Sequence of chain 2.B:
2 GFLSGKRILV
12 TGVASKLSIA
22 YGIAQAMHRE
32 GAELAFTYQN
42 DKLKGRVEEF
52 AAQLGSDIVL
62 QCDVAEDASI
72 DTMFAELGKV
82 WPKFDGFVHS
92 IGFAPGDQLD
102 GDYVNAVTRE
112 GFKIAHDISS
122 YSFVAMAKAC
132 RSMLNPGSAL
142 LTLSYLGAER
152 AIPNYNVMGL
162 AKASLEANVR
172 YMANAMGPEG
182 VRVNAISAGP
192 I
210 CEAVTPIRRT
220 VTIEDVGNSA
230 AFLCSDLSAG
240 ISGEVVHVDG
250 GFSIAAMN

The protein below binds the small molecule below.
Small molecule (SMILES): CCCCCCc1cc(=O)c(Oc2ccccc2C)cn1C

Binding-site contacts:
Ligand atom O17 contacts residue NAI1 of chain 2.F at 2.6 Å (h-bond).
Ligand atom O17 contacts residue TYR156 of chain 2.B at 2.7 Å (h-bond).
Ligand atom C21 contacts residue NAI1 of chain 2.F at 3.2 Å.
Ligand atom N contacts residue NAI1 of chain 2.F at 3.2 Å.
Ligand atom C10 contacts residue GLY93 of chain 2.B at 3.6 Å.
Ligand atom C8 contacts residue NAI1 of chain 2.F at 3.8 Å.
Ligand atom C1 contacts residue NAI1 of chain 2.F at 3.5 Å.
Ligand atom C11 contacts residue MET159 of chain 2.B at 4.2 Å (hydrophobic).
Ligand atom C2 contacts residue NAI1 of chain 2.F at 3.3 Å.
Ligand atom C80 contacts residue NAI1 of chain 2.F at 4.0 Å.
Ligand atom C9 contacts residue NAI1 of chain 2.F at 4.2 Å.
Ligand atom C11 contacts residue ALA95 of chain 2.B at 3.9 Å (hydrophobic).
Ligand atom C11 contacts residue PHE94 of chain 2.B at 4.2 Å (hydrophobic).
Ligand atom C19 contacts residue ILE153 of chain 2.B at 3.5 Å (hydrophobic).
Ligand atom C15 contacts residue NAI1 of chain 2.F at 4.2 Å.
Ligand atom C13 contacts residue TYR156 of chain 2.B at 4.2 Å (hydrophobic).
Ligand atom C1 contacts residue TYR146 of chain 2.B at 3.9 Å (hydrophobic).
Ligand atom C16 contacts residue TYR146 of chain 2.B at 3.9 Å (hydrophobic).
Ligand atom C14 contacts residue TYR146 of chain 2.B at 3.9 Å (hydrophobic).
Ligand atom C12 contacts residue LEU100 of chain 2.B at 3.8 Å (hydrophobic).
Ligand atom C10 contacts residue PHE94 of chain 2.B at 4.0 Å (hydrophobic).
Ligand atom C19 contacts residue PRO154 of chain 2.B at 3.9 Å (hydrophobic).
Ligand atom C17 contacts residue TYR146 of chain 2.B at 3.8 Å (hydrophobic).
Ligand atom C14 contacts residue PRO191 of chain 2.B at 4.1 Å (hydrophobic).
Ligand atom C11 contacts residue LEU100 of chain 2.B at 4.0 Å (hydrophobic).
Ligand atom O17 contacts residue LYS163 of chain 2.B at 4.0 Å.
Ligand atom C12 contacts residue MET159 of chain 2.B at 3.7 Å (hydrophobic).
Ligand atom O7 contacts residue NAI1 of chain 2.F at 3.2 Å (h-bond).
Ligand atom C15 contacts residue PRO191 of chain 2.B at 4.0 Å (hydrophobic).
Ligand atom C1 contacts residue TYR156 of chain 2.B at 3.5 Å (hydrophobic).
Ligand atom C16 contacts residue TYR156 of chain 2.B at 4.2 Å (hydrophobic).
Ligand atom C6 contacts residue NAI1 of chain 2.F at 3.5 Å.
Ligand atom C6 contacts residue TYR156 of chain 2.B at 3.5 Å (hydrophobic).
Ligand atom C15 contacts residue TYR146 of chain 2.B at 4.3 Å (hydrophobic).
Ligand atom C18 contacts residue ILE153 of chain 2.B at 3.9 Å (hydrophobic).
Ligand atom C5 contacts residue NAI1 of chain 2.F at 3.5 Å.
Ligand atom C80 contacts residue GLY93 of chain 2.B at 3.6 Å.
Ligand atom C14 contacts residue NAI1 of chain 2.F at 3.2 Å.
Ligand atom C4 contacts residue NAI1 of chain 2.F at 3.4 Å.
Ligand atom C9 contacts residue GLY93 of chain 2.B at 4.0 Å.